Sequence of chain 1.A:
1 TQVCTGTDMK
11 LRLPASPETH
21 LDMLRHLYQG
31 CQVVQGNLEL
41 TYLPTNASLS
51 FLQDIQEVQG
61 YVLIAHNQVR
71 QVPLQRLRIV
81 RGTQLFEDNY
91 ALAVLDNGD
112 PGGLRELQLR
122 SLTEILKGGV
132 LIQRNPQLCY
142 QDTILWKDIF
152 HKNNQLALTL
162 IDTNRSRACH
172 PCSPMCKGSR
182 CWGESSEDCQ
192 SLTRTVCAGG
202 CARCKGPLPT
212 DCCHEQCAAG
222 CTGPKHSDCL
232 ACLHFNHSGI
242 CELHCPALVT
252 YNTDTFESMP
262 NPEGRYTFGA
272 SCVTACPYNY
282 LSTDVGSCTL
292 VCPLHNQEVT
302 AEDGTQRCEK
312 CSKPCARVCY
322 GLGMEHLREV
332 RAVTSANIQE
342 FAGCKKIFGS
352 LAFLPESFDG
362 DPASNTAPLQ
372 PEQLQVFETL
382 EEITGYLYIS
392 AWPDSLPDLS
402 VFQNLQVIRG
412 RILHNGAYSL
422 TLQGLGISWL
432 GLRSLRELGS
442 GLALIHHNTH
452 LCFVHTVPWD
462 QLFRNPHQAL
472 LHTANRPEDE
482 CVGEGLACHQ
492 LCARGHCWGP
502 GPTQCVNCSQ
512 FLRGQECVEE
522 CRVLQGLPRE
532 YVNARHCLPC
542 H

Binding-site contacts:
Ligand atom C7 contacts residue ASN46 of chain 1.A at 3.4 Å.
Ligand atom C8 contacts residue ASN46 of chain 1.A at 4.5 Å.
Ligand atom N2 contacts residue ASN46 of chain 1.A at 2.9 Å (h-bond).
Ligand atom C1 contacts residue ASN46 of chain 1.A at 1.4 Å.
Ligand atom O7 contacts residue ASN46 of chain 1.A at 3.5 Å (h-bond).
Ligand atom C4 contacts residue ASN46 of chain 1.A at 4.3 Å.
Ligand atom O5 contacts residue ASN46 of chain 1.A at 2.4 Å (h-bond).
Ligand atom C3 contacts residue ASN46 of chain 1.A at 3.8 Å.
Ligand atom O6 contacts residue ASN46 of chain 1.A at 4.2 Å.
Ligand atom C2 contacts residue ASN46 of chain 1.A at 2.5 Å.
Ligand atom C5 contacts residue ASN46 of chain 1.A at 3.7 Å.

The protein below binds the small molecule below.
Small molecule (SMILES): CC(=O)N[C@H]1[C@H](O[C@H]2[C@H](O)[C@@H](NC(C)=O)CO[C@@H]2CO)O[C@H](CO)[C@@H](O[C@@H]2O[C@H](CO[C@H]3O[C@H](CO)[C@@H](O)[C@H](O[C@H]4O[C@H](CO)[C@@H](O)[C@H](O)[C@@H]4O)[C@@H]3O)[C@@H](O)[C@H](O[C@H]3O[C@H](CO)[C@@H](O)[C@H](O)[C@@H]3O)[C@@H]2O)[C@@H]1O